Sequence of chain 1.B:
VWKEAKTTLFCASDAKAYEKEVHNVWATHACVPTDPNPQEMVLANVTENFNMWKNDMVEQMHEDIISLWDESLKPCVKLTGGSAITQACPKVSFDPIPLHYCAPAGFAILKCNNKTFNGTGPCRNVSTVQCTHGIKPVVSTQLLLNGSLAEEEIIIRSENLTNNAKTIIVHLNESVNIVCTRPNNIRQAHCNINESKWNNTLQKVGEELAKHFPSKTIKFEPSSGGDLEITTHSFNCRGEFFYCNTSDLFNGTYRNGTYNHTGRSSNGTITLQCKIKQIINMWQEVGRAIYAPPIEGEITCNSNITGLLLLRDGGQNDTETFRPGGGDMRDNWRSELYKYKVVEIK

A small-molecule ligand and the protein it binds are described below.
Small molecule (SMILES): CC(=O)N[C@@H]1[C@@H](O)[C@H](O)[C@@H](CO)O[C@H]1O

Binding-site contacts:
Ligand atom C1 contacts residue LYS212 of chain 1.B at 4.3 Å.
Ligand atom O7 contacts residue GLU152 of chain 1.B at 4.2 Å.
Ligand atom C8 contacts residue ASN173 of chain 1.B at 3.5 Å.
Ligand atom O5 contacts residue ILE154 of chain 1.B at 3.7 Å.
Ligand atom O5 contacts residue ASN173 of chain 1.B at 2.4 Å (h-bond).
Ligand atom C5 contacts residue ASN173 of chain 1.B at 3.7 Å.
Ligand atom C5 contacts residue LYS212 of chain 1.B at 4.0 Å.
Ligand atom C7 contacts residue GLU174 of chain 1.B at 3.8 Å.
Ligand atom O6 contacts residue ILE154 of chain 1.B at 3.1 Å (h-bond).
Ligand atom C3 contacts residue LYS212 of chain 1.B at 4.4 Å.
Ligand atom C6 contacts residue ILE154 of chain 1.B at 4.2 Å (hydrophobic).
Ligand atom C3 contacts residue GLU174 of chain 1.B at 4.4 Å.
Ligand atom C1 contacts residue GLU174 of chain 1.B at 4.4 Å.
Ligand atom C8 contacts residue GLU152 of chain 1.B at 3.1 Å.
Ligand atom C3 contacts residue ASN173 of chain 1.B at 3.6 Å.
Ligand atom C1 contacts residue GLU153 of chain 1.B at 4.3 Å.
Ligand atom N2 contacts residue GLU174 of chain 1.B at 3.1 Å (salt-bridge).
Ligand atom C6 contacts residue GLU216 of chain 1.B at 3.4 Å.
Ligand atom O5 contacts residue GLU152 of chain 1.B at 3.8 Å.
Ligand atom N2 contacts residue ASN173 of chain 1.B at 2.6 Å (h-bond).
Ligand atom C2 contacts residue GLU152 of chain 1.B at 3.6 Å.
Ligand atom C2 contacts residue GLU174 of chain 1.B at 4.1 Å.
Ligand atom O7 contacts residue GLU174 of chain 1.B at 3.7 Å.
Ligand atom C1 contacts residue GLU152 of chain 1.B at 3.5 Å.
Ligand atom C7 contacts residue ASN173 of chain 1.B at 3.0 Å.
Ligand atom O6 contacts residue GLU153 of chain 1.B at 3.9 Å.
Ligand atom C1 contacts residue ASN173 of chain 1.B at 1.4 Å.
Ligand atom C7 contacts residue GLU152 of chain 1.B at 3.6 Å.
Ligand atom O6 contacts residue GLU216 of chain 1.B at 2.8 Å (salt-bridge).
Ligand atom C6 contacts residue GLU153 of chain 1.B at 4.2 Å.
Ligand atom O5 contacts residue GLU153 of chain 1.B at 3.5 Å.
Ligand atom C2 contacts residue ASN173 of chain 1.B at 2.2 Å.
Ligand atom N2 contacts residue GLU152 of chain 1.B at 4.0 Å.
Ligand atom C4 contacts residue ASN173 of chain 1.B at 4.1 Å.
Ligand atom O7 contacts residue ASN173 of chain 1.B at 3.7 Å.